This protein binds this small molecule.
Small molecule (SMILES): CC(=O)N[C@@H]1[C@@H](O)[C@H](O)[C@@H](CO)O[C@H]1O

Sequence of chain 3.D:
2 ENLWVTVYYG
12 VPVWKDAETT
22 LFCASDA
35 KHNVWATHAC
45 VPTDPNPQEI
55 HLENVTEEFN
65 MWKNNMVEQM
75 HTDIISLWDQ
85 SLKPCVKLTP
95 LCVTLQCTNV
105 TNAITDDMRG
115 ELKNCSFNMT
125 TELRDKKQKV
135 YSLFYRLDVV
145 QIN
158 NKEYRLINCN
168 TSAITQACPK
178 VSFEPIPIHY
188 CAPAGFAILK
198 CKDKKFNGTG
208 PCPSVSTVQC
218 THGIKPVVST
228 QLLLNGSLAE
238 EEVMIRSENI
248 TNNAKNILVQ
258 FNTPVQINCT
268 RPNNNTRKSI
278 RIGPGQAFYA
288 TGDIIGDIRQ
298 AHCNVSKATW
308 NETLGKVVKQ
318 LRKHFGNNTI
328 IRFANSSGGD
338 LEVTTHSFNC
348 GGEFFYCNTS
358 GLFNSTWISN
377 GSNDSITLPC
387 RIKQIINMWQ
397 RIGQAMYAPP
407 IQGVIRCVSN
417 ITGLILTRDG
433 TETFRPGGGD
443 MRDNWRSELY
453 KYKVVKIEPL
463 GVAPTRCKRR

Binding-site contacts:
Ligand atom C1 contacts residue SER357 of chain 3.D at 3.8 Å.
Ligand atom C8 contacts residue NAG1 of chain 3.Y at 4.5 Å.
Ligand atom O7 contacts residue SER357 of chain 3.D at 3.3 Å (h-bond).
Ligand atom O6 contacts residue NAG1 of chain 3.Y at 3.8 Å.
Ligand atom C7 contacts residue SER333 of chain 3.D at 4.4 Å.
Ligand atom O3 contacts residue NAG1 of chain 3.Y at 3.6 Å.
Ligand atom C7 contacts residue NAG1 of chain 3.Y at 3.9 Å.
Ligand atom C3 contacts residue NAG1 of chain 3.Y at 4.3 Å.
Ligand atom C7 contacts residue SER357 of chain 3.D at 4.1 Å.
Ligand atom C2 contacts residue ASN332 of chain 3.D at 2.4 Å.
Ligand atom C1 contacts residue ASN332 of chain 3.D at 1.4 Å.
Ligand atom O5 contacts residue ASN332 of chain 3.D at 2.4 Å (h-bond).
Ligand atom C5 contacts residue ASN332 of chain 3.D at 3.7 Å.
Ligand atom O7 contacts residue ASN355 of chain 3.D at 3.9 Å.
Ligand atom C2 contacts residue NAG1 of chain 3.Y at 4.3 Å.
Ligand atom C8 contacts residue SER333 of chain 3.D at 4.0 Å.
Ligand atom C8 contacts residue ASN332 of chain 3.D at 4.5 Å.
Ligand atom C7 contacts residue ASN332 of chain 3.D at 3.4 Å.
Ligand atom O7 contacts residue ASN332 of chain 3.D at 3.5 Å (h-bond).
Ligand atom C2 contacts residue SER357 of chain 3.D at 4.0 Å.
Ligand atom N2 contacts residue SER333 of chain 3.D at 4.0 Å.
Ligand atom N2 contacts residue ASN332 of chain 3.D at 2.9 Å (h-bond).
Ligand atom C3 contacts residue ASN332 of chain 3.D at 3.8 Å.
Ligand atom C4 contacts residue NAG1 of chain 3.Y at 4.2 Å.
Ligand atom O7 contacts residue NAG1 of chain 3.Y at 3.1 Å (h-bond).
Ligand atom N2 contacts residue SER357 of chain 3.D at 4.4 Å.
Ligand atom C8 contacts residue THR341 of chain 3.D at 3.9 Å.
Ligand atom N2 contacts residue NAG1 of chain 3.Y at 4.5 Å.
Ligand atom C4 contacts residue ASN332 of chain 3.D at 4.2 Å.
Ligand atom O5 contacts residue SER357 of chain 3.D at 4.0 Å.